Binding-site contacts:
Ligand atom O1 contacts residue MET214 of chain 25.A at 3.2 Å.
Ligand atom CM6 contacts residue LEU181 of chain 25.A at 3.8 Å (hydrophobic).
Ligand atom N5A contacts residue MET124 of chain 25.A at 3.9 Å.
Ligand atom N5A contacts residue PHE179 of chain 25.A at 3.3 Å.
Ligand atom C5B contacts residue TYR144 of chain 25.A at 3.8 Å (hydrophobic).
Ligand atom C5 contacts residue MET214 of chain 25.A at 3.4 Å (hydrophobic).
Ligand atom CM4 contacts residue VAL168 of chain 25.A at 3.9 Å (hydrophobic).
Ligand atom N4A contacts residue PHE179 of chain 25.A at 3.5 Å.
Ligand atom C1B contacts residue ILE98 of chain 25.A at 3.7 Å (hydrophobic).
Ligand atom O1 contacts residue LEU100 of chain 25.A at 3.7 Å.
Ligand atom N2 contacts residue LEU100 of chain 25.A at 3.8 Å.
Ligand atom C6B contacts residue ILE98 of chain 25.A at 3.8 Å (hydrophobic).
Ligand atom C1B contacts residue LEU181 of chain 25.A at 4.0 Å (hydrophobic).
Ligand atom N3A contacts residue TYR144 of chain 25.A at 3.2 Å.
Ligand atom CM2 contacts residue ILE122 of chain 25.A at 3.8 Å (hydrophobic).
Ligand atom N3A contacts residue PHE179 of chain 25.A at 3.7 Å.
Ligand atom CM6 contacts residue TYR144 of chain 25.A at 3.7 Å (hydrophobic).
Ligand atom C2A contacts residue LEU217 of chain 25.A at 4.0 Å (hydrophobic).
Ligand atom C2A contacts residue PHE179 of chain 25.A at 3.5 Å (hydrophobic).
Ligand atom N2 contacts residue MET214 of chain 25.A at 3.8 Å.
Ligand atom N4A contacts residue TYR144 of chain 25.A at 3.7 Å.
Ligand atom C4 contacts residue MET214 of chain 25.A at 3.7 Å (hydrophobic).
Ligand atom CM2 contacts residue ILE77 of chain 25.A at 3.8 Å (hydrophobic).
Ligand atom CM4 contacts residue TYR142 of chain 25.A at 3.7 Å (hydrophobic).
Ligand atom CM3 contacts residue TYR190 of chain 25.A at 3.6 Å (hydrophobic).
Ligand atom C5B contacts residue LEU181 of chain 25.A at 3.6 Å (hydrophobic).
Ligand atom CM6 contacts residue LEU184 of chain 25.A at 3.7 Å (hydrophobic).
Ligand atom C4 contacts residue LEU100 of chain 25.A at 3.9 Å (hydrophobic).
Ligand atom C3 contacts residue LEU100 of chain 25.A at 3.8 Å (hydrophobic).
Ligand atom C1C contacts residue MET214 of chain 25.A at 3.2 Å (hydrophobic).
Ligand atom N5A contacts residue LEU217 of chain 25.A at 3.6 Å.
Ligand atom CM4 contacts residue ALA166 of chain 25.A at 3.1 Å (hydrophobic).
Ligand atom O1B contacts residue ILE98 of chain 25.A at 3.2 Å.
Ligand atom CM4 contacts residue TYR144 of chain 25.A at 3.8 Å (hydrophobic).
Ligand atom N1A contacts residue PHE179 of chain 25.A at 3.3 Å.
Ligand atom C4 contacts residue TYR190 of chain 25.A at 3.7 Å (hydrophobic).
Ligand atom N1A contacts residue LEU217 of chain 25.A at 3.3 Å.
Ligand atom C2B contacts residue ILE122 of chain 25.A at 4.0 Å (hydrophobic).
Ligand atom N1A contacts residue MET124 of chain 25.A at 3.6 Å.
Ligand atom C6B contacts residue LEU181 of chain 25.A at 3.5 Å (hydrophobic).

The small molecule below binds the protein below.
Small molecule (SMILES): Cc1cc(CCCOc2c(C)cc(-c3nnn(C)n3)cc2C)on1

Sequence of chain 25.A:
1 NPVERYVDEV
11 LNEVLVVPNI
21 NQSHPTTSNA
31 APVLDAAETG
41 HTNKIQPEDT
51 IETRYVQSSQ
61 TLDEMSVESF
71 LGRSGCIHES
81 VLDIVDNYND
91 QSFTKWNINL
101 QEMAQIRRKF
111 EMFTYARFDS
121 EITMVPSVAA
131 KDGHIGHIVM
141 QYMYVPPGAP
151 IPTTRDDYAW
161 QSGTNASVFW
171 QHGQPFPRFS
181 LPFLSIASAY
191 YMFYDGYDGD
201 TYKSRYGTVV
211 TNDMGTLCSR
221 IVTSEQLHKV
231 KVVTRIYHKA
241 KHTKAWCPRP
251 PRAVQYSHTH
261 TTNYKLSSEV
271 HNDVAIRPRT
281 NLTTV